The small molecule below binds the protein below.
Small molecule (SMILES): CC(=O)N[C@@H]1[C@@H](O)[C@H](O)[C@@H](CO)O[C@H]1O

Sequence of chain 1.C:
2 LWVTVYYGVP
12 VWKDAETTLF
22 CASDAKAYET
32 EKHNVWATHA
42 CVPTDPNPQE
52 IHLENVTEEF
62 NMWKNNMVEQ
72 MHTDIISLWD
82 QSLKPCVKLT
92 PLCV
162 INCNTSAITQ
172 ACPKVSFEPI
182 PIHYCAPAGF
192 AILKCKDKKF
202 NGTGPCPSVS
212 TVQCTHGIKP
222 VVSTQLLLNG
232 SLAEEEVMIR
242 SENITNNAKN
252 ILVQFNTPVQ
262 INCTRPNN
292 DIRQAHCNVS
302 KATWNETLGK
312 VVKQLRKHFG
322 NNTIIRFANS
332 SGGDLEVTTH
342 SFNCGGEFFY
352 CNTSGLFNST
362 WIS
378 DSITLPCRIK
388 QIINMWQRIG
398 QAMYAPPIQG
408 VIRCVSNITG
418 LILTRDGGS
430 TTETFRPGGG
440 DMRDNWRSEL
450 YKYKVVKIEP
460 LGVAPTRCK

Binding-site contacts:
Ligand atom N2 contacts residue ASN56 of chain 1.C at 3.0 Å (h-bond).
Ligand atom C3 contacts residue ASN56 of chain 1.C at 3.8 Å.
Ligand atom C1 contacts residue ASN56 of chain 1.C at 1.4 Å.
Ligand atom O7 contacts residue ASN56 of chain 1.C at 2.9 Å (h-bond).
Ligand atom O7 contacts residue GLY16 of chain 1.O at 3.8 Å.
Ligand atom O5 contacts residue ASN56 of chain 1.C at 2.3 Å (h-bond).
Ligand atom C2 contacts residue ASN56 of chain 1.C at 2.4 Å.
Ligand atom C5 contacts residue ASN56 of chain 1.C at 3.6 Å.
Ligand atom C8 contacts residue ASN56 of chain 1.C at 4.4 Å.
Ligand atom C4 contacts residue ASN56 of chain 1.C at 4.2 Å.
Ligand atom C7 contacts residue ASN56 of chain 1.C at 3.2 Å.
Ligand atom O7 contacts residue SER17 of chain 1.O at 3.8 Å.

Sequence of chain 1.O:
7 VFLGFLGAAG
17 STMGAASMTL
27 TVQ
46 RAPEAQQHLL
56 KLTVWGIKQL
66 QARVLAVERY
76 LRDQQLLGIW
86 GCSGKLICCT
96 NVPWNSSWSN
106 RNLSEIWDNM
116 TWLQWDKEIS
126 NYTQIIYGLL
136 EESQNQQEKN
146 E